Sequence of chain 1.A:
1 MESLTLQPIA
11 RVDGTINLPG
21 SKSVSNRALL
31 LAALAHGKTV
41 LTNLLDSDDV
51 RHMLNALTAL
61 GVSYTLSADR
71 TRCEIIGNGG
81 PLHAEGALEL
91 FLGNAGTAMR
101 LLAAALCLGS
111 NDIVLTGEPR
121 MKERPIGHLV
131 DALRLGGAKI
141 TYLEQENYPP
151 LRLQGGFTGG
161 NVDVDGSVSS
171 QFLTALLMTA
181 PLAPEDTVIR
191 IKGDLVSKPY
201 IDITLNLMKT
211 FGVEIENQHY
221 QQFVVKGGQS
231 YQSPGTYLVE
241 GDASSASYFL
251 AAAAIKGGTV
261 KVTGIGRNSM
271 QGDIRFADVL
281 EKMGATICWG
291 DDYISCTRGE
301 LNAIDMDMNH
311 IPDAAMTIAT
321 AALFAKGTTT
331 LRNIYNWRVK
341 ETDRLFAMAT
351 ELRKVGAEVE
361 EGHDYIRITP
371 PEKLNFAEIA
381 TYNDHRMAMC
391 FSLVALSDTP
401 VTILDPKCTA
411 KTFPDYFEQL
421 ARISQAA

Binding-site contacts:
Ligand atom O5 contacts residue ASP313 of chain 1.A at 3.1 Å.
Ligand atom C2 contacts residue S3P1 of chain 1.C at 3.2 Å.
Ligand atom O1 contacts residue GLN171 of chain 1.A at 3.8 Å.
Ligand atom O4 contacts residue LYS22 of chain 1.A at 3.0 Å (salt-bridge).
Ligand atom C3 contacts residue HIS385 of chain 1.A at 3.7 Å.
Ligand atom O3 contacts residue GLY96 of chain 1.A at 2.9 Å (h-bond).
Ligand atom C1 contacts residue S3P1 of chain 1.C at 3.6 Å.
Ligand atom C2 contacts residue ARG344 of chain 1.A at 3.4 Å.
Ligand atom O2 contacts residue GLY96 of chain 1.A at 3.2 Å.
Ligand atom O5 contacts residue ARG386 of chain 1.A at 2.6 Å (salt-bridge).
Ligand atom O2 contacts residue ARG124 of chain 1.A at 2.8 Å (salt-bridge).
Ligand atom O4 contacts residue S3P1 of chain 1.C at 3.1 Å (h-bond).
Ligand atom P1 contacts residue GLN171 of chain 1.A at 3.8 Å.
Ligand atom N1 contacts residue GLU341 of chain 1.A at 2.9 Å (salt-bridge).
Ligand atom C3 contacts residue ASP313 of chain 1.A at 3.2 Å.
Ligand atom O1 contacts residue THR97 of chain 1.A at 3.9 Å.
Ligand atom C1 contacts residue GLU341 of chain 1.A at 3.5 Å.
Ligand atom O4 contacts residue ARG386 of chain 1.A at 3.1 Å (salt-bridge).
Ligand atom O4 contacts residue HIS385 of chain 1.A at 3.3 Å.
Ligand atom O1 contacts residue LYS22 of chain 1.A at 2.9 Å (salt-bridge).
Ligand atom P1 contacts residue ARG124 of chain 1.A at 3.5 Å.
Ligand atom O2 contacts residue GLN171 of chain 1.A at 2.9 Å (h-bond).
Ligand atom O3 contacts residue ARG124 of chain 1.A at 2.9 Å (salt-bridge).
Ligand atom N1 contacts residue LYS22 of chain 1.A at 3.4 Å (salt-bridge).
Ligand atom C3 contacts residue ARG386 of chain 1.A at 3.4 Å.
Ligand atom C3 contacts residue GLU341 of chain 1.A at 3.4 Å.
Ligand atom C3 contacts residue S3P1 of chain 1.C at 3.3 Å.
Ligand atom C3 contacts residue ARG344 of chain 1.A at 3.5 Å.
Ligand atom C1 contacts residue ARG124 of chain 1.A at 3.4 Å.
Ligand atom O5 contacts residue ARG344 of chain 1.A at 2.9 Å (salt-bridge).
Ligand atom O2 contacts residue ARG100 of chain 1.A at 3.8 Å.
Ligand atom O3 contacts residue ASN94 of chain 1.A at 3.2 Å (h-bond).
Ligand atom O4 contacts residue GLU341 of chain 1.A at 3.5 Å (salt-bridge).
Ligand atom C2 contacts residue ASP313 of chain 1.A at 3.7 Å.
Ligand atom N1 contacts residue S3P1 of chain 1.C at 2.8 Å (h-bond).
Ligand atom C2 contacts residue GLU341 of chain 1.A at 3.0 Å.
Ligand atom O1 contacts residue S3P1 of chain 1.C at 3.4 Å (h-bond).
Ligand atom P1 contacts residue GLY96 of chain 1.A at 3.6 Å.
Ligand atom O3 contacts residue LYS411 of chain 1.A at 3.0 Å (salt-bridge).
Ligand atom O4 contacts residue ASP313 of chain 1.A at 3.4 Å (salt-bridge).

The protein below binds the small molecule below.
Small molecule (SMILES): O=C(O)C[NH2+]CP(=O)(O)O